A small-molecule ligand and the protein it binds are described below.
Small molecule (SMILES): CC(=O)N[C@H]1[C@H](O[C@H]2[C@H](O)[C@@H](NC(C)=O)CO[C@@H]2CO)O[C@H](CO)[C@@H](O)[C@@H]1O

Binding-site contacts:
Ligand atom N2 contacts residue ASN717 of chain 1.A at 3.0 Å (h-bond).
Ligand atom O7 contacts residue GLN1071 of chain 1.A at 3.7 Å.
Ligand atom C8 contacts residue GLN926 of chain 1.A at 4.3 Å.
Ligand atom O6 contacts residue PHE718 of chain 1.A at 4.2 Å.
Ligand atom C7 contacts residue ASN717 of chain 1.A at 3.3 Å.
Ligand atom C4 contacts residue ASN717 of chain 1.A at 4.2 Å.
Ligand atom O4 contacts residue LEU922 of chain 1.A at 3.8 Å.
Ligand atom O5 contacts residue GLN926 of chain 1.A at 4.2 Å.
Ligand atom C7 contacts residue LEU922 of chain 1.A at 4.0 Å (hydrophobic).
Ligand atom O6 contacts residue GLN926 of chain 1.A at 3.1 Å (h-bond).
Ligand atom C3 contacts residue ASN717 of chain 1.A at 3.8 Å.
Ligand atom C2 contacts residue GLN1071 of chain 1.A at 4.1 Å.
Ligand atom C2 contacts residue ASN717 of chain 1.A at 2.5 Å.
Ligand atom O7 contacts residue LEU922 of chain 1.A at 3.5 Å.
Ligand atom O5 contacts residue ASN717 of chain 1.A at 2.3 Å (h-bond).
Ligand atom C1 contacts residue ASN717 of chain 1.A at 1.4 Å.
Ligand atom C5 contacts residue ASN717 of chain 1.A at 3.6 Å.
Ligand atom C8 contacts residue LEU922 of chain 1.A at 4.5 Å (hydrophobic).
Ligand atom C5 contacts residue LEU922 of chain 1.A at 3.8 Å (hydrophobic).
Ligand atom C1 contacts residue GLN1071 of chain 1.A at 3.7 Å.
Ligand atom C4 contacts residue LEU922 of chain 1.A at 4.2 Å (hydrophobic).
Ligand atom C6 contacts residue LEU922 of chain 1.A at 4.3 Å (hydrophobic).
Ligand atom O7 contacts residue ASN717 of chain 1.A at 3.2 Å (h-bond).
Ligand atom C5 contacts residue GLN926 of chain 1.A at 3.7 Å.
Ligand atom C8 contacts residue ASN717 of chain 1.A at 4.5 Å.
Ligand atom O5 contacts residue GLN1071 of chain 1.A at 3.6 Å.
Ligand atom C1 contacts residue LEU922 of chain 1.A at 4.4 Å (hydrophobic).
Ligand atom C3 contacts residue LEU922 of chain 1.A at 4.3 Å (hydrophobic).
Ligand atom C6 contacts residue GLN926 of chain 1.A at 3.5 Å.

Sequence of chain 1.A:
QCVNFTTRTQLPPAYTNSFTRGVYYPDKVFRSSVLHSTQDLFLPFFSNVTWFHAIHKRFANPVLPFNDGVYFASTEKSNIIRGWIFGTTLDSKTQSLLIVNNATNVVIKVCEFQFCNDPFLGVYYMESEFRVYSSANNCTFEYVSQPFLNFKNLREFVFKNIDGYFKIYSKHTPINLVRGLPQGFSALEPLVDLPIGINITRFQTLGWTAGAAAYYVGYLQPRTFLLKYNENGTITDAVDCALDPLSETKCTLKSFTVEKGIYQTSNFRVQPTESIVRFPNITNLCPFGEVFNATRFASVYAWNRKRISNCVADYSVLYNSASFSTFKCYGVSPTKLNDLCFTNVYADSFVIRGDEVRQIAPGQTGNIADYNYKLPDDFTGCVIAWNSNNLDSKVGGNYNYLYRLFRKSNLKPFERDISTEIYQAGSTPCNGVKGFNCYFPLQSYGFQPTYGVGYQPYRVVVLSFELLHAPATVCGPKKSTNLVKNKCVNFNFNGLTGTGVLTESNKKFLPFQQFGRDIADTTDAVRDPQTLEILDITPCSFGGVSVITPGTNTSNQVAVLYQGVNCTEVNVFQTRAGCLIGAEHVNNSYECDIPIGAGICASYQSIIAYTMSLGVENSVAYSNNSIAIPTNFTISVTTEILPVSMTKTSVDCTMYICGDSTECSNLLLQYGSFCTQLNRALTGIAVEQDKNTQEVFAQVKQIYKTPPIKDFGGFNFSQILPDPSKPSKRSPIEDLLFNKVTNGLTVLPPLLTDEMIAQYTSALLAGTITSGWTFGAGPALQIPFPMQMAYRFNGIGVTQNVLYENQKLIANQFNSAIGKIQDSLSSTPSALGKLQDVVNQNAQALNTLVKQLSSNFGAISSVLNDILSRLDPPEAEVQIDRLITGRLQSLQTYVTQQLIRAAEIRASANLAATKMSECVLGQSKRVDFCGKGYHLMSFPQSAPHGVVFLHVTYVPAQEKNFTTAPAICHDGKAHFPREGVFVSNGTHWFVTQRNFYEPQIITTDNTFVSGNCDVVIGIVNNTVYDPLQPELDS